Sequence of chain 1.F:
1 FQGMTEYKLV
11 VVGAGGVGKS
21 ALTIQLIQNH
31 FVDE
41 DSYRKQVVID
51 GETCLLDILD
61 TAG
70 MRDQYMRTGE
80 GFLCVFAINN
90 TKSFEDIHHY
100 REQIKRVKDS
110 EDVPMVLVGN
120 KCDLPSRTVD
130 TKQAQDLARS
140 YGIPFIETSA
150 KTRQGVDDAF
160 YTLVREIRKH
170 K

Binding-site contacts:
Ligand atom C28 contacts residue SER42 of chain 1.F at 4.2 Å.
Ligand atom C28 contacts residue ARG44 of chain 1.F at 4.2 Å.
Ligand atom C6 contacts residue ASP57 of chain 1.F at 3.7 Å.
Ligand atom C24 contacts residue SER42 of chain 1.F at 3.9 Å.
Ligand atom C24 contacts residue ILE58 of chain 1.F at 3.5 Å (hydrophobic).
Ligand atom C7 contacts residue LEU59 of chain 1.F at 4.0 Å (hydrophobic).
Ligand atom C23 contacts residue LYS8 of chain 1.F at 3.8 Å.
Ligand atom C24 contacts residue ASP57 of chain 1.F at 3.5 Å.
Ligand atom C17 contacts residue THR77 of chain 1.F at 3.0 Å.
Ligand atom C32 contacts residue THR77 of chain 1.F at 3.2 Å.
Ligand atom C13 contacts residue THR77 of chain 1.F at 4.2 Å.
Ligand atom C8 contacts residue ARG44 of chain 1.F at 3.9 Å.
Ligand atom O22 contacts residue THR77 of chain 1.F at 2.1 Å (h-bond).
Ligand atom C24 contacts residue LEU59 of chain 1.F at 4.1 Å (hydrophobic).
Ligand atom C32 contacts residue LEU59 of chain 1.F at 4.2 Å (hydrophobic).
Ligand atom C26 contacts residue VAL10 of chain 1.F at 3.5 Å (hydrophobic).
Ligand atom C25 contacts residue SER42 of chain 1.F at 3.6 Å.
Ligand atom C25 contacts residue ILE58 of chain 1.F at 3.7 Å (hydrophobic).
Ligand atom C26 contacts residue LEU59 of chain 1.F at 3.9 Å (hydrophobic).
Ligand atom C23 contacts residue LEU9 of chain 1.F at 3.7 Å (hydrophobic).
Ligand atom O12 contacts residue SER42 of chain 1.F at 3.9 Å.
Ligand atom C32 contacts residue TYR74 of chain 1.F at 3.7 Å (hydrophobic).
Ligand atom C17 contacts residue LEU59 of chain 1.F at 4.1 Å (hydrophobic).
Ligand atom C26 contacts residue LYS8 of chain 1.F at 3.7 Å.
Ligand atom C23 contacts residue LEU59 of chain 1.F at 3.8 Å (hydrophobic).
Ligand atom C11 contacts residue ASP57 of chain 1.F at 3.8 Å.
Ligand atom C23 contacts residue ASP57 of chain 1.F at 3.7 Å.
Ligand atom C31 contacts residue THR77 of chain 1.F at 3.2 Å.
Ligand atom C31 contacts residue VAL10 of chain 1.F at 3.7 Å (hydrophobic).
Ligand atom C25 contacts residue ASP57 of chain 1.F at 3.4 Å.
Ligand atom C31 contacts residue LEU59 of chain 1.F at 4.2 Å (hydrophobic).
Ligand atom C25 contacts residue TYR43 of chain 1.F at 3.5 Å (hydrophobic).
Ligand atom C14 contacts residue ASP57 of chain 1.F at 3.7 Å.
Ligand atom C31 contacts residue GLY78 of chain 1.F at 3.8 Å.
Ligand atom C26 contacts residue LEU9 of chain 1.F at 3.7 Å (hydrophobic).
Ligand atom C26 contacts residue GLY78 of chain 1.F at 4.1 Å.
Ligand atom C28 contacts residue ASP57 of chain 1.F at 3.6 Å.
Ligand atom O22 contacts residue TYR74 of chain 1.F at 3.7 Å.
Ligand atom C8 contacts residue ASP57 of chain 1.F at 3.9 Å.
Ligand atom C31 contacts residue TYR74 of chain 1.F at 4.0 Å (hydrophobic).

The small molecule below binds the protein below.
Small molecule (SMILES): COc1cccc(-c2cccc(CC3(C(=O)NCCCn4ccnc4)CCOCC3)c2)c1